Binding-site contacts:
Ligand atom O contacts residue SER159 of chain 1.A at 3.9 Å.
Ligand atom N contacts residue ASP287 of chain 1.A at 3.0 Å (salt-bridge).
Ligand atom CB contacts residue ALA158 of chain 1.A at 4.0 Å (hydrophobic).
Ligand atom CG contacts residue SER135 of chain 1.A at 3.3 Å.
Ligand atom CG contacts residue LYS369 of chain 1.A at 4.0 Å.
Ligand atom CB contacts residue ASP287 of chain 1.A at 4.1 Å.
Ligand atom CB contacts residue SER135 of chain 1.A at 3.4 Å.
Ligand atom CD contacts residue LYS369 of chain 1.A at 4.2 Å.
Ligand atom CG contacts residue ALA158 of chain 1.A at 3.2 Å (hydrophobic).
Ligand atom OE1 contacts residue ARG49 of chain 1.A at 4.1 Å.
Ligand atom N contacts residue ALA158 of chain 1.A at 2.9 Å (h-bond).
Ligand atom OXT contacts residue TYR208 of chain 1.A at 3.9 Å.
Ligand atom OE1 contacts residue ALA158 of chain 1.A at 3.9 Å.
Ligand atom C contacts residue ALA158 of chain 1.A at 4.1 Å (hydrophobic).
Ligand atom O contacts residue THR160 of chain 1.A at 3.2 Å (h-bond).
Ligand atom OE2 contacts residue LYS369 of chain 1.A at 3.7 Å.
Ligand atom OXT contacts residue TYR136 of chain 1.A at 3.4 Å.
Ligand atom N contacts residue THR160 of chain 1.A at 3.5 Å.
Ligand atom CD contacts residue SER135 of chain 1.A at 3.5 Å.
Ligand atom OXT contacts residue SER137 of chain 1.A at 3.4 Å (h-bond).
Ligand atom CA contacts residue ASP287 of chain 1.A at 3.3 Å.
Ligand atom CD contacts residue ARG53 of chain 1.A at 3.5 Å.
Ligand atom C contacts residue TYR208 of chain 1.A at 3.9 Å (hydrophobic).
Ligand atom O contacts residue TYR136 of chain 1.A at 4.0 Å.
Ligand atom C contacts residue SER135 of chain 1.A at 3.8 Å.
Ligand atom CD contacts residue ARG49 of chain 1.A at 3.9 Å.
Ligand atom O contacts residue SER137 of chain 1.A at 2.8 Å (h-bond).
Ligand atom OE2 contacts residue ARG49 of chain 1.A at 3.1 Å.
Ligand atom OE1 contacts residue ARG53 of chain 1.A at 3.2 Å (salt-bridge).
Ligand atom O contacts residue TYR208 of chain 1.A at 3.8 Å.
Ligand atom CD contacts residue ALA158 of chain 1.A at 3.8 Å (hydrophobic).
Ligand atom OE2 contacts residue ARG53 of chain 1.A at 3.0 Å (salt-bridge).
Ligand atom O contacts residue ALA158 of chain 1.A at 3.8 Å.
Ligand atom C contacts residue SER137 of chain 1.A at 3.8 Å.
Ligand atom OXT contacts residue SER135 of chain 1.A at 3.9 Å.
Ligand atom OE1 contacts residue SER135 of chain 1.A at 2.5 Å (h-bond).
Ligand atom C contacts residue TYR136 of chain 1.A at 3.9 Å (hydrophobic).
Ligand atom CA contacts residue SER135 of chain 1.A at 4.1 Å.
Ligand atom CA contacts residue TYR208 of chain 1.A at 4.0 Å (hydrophobic).
Ligand atom CA contacts residue ALA158 of chain 1.A at 3.8 Å (hydrophobic).

Sequence of chain 1.A:
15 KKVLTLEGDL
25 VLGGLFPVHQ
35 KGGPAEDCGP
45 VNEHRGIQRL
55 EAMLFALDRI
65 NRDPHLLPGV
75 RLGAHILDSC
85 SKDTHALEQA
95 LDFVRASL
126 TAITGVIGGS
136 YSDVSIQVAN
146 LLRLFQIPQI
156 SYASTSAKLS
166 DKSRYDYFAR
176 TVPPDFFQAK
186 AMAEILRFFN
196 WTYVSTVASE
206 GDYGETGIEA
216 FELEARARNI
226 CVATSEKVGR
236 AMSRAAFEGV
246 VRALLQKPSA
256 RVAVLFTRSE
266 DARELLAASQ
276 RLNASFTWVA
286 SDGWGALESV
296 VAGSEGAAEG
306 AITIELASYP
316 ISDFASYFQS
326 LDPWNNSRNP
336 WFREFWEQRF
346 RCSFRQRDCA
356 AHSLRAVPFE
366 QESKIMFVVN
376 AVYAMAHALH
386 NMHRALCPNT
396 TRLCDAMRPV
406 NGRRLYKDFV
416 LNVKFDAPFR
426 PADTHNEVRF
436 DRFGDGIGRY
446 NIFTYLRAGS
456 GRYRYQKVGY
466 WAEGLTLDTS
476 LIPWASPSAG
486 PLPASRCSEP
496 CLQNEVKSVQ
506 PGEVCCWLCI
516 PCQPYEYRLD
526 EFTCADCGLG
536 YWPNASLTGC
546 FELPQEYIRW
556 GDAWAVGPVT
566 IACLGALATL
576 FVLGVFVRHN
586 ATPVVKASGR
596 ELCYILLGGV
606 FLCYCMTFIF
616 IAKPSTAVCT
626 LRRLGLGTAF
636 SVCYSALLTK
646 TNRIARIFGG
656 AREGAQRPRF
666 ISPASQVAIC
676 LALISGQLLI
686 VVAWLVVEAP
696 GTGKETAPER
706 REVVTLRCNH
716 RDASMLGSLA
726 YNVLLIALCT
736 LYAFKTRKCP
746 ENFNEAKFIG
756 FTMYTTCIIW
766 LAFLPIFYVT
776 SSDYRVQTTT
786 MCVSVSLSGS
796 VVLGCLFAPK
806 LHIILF

The small molecule below binds the protein below.
Small molecule (SMILES): N[C@@H](CCC(=O)O)C(=O)O